A small-molecule ligand and the protein it binds are described below.
Small molecule (SMILES): CC[C@H](C)[C@H](NC(=O)[C@@H](N)CCCCN)C(=O)N[C@@H](CC(C)C)C(=O)N[C@@H](Cc1cnc[nH]1)C(=O)N[C@@H](CCCN=C(N)N)C(=O)N[C@@H](CC(C)C)C(=O)N[C@@H](CC(C)C)C(=O)N[C@@H](CCC(N)=O)C(=O)N[C@@H](C)C=O

Binding-site contacts:
Ligand atom CB contacts residue GLU245 of chain 1.B at 3.8 Å.
Ligand atom C contacts residue GLU245 of chain 1.B at 3.4 Å.
Ligand atom CG contacts residue GLN78 of chain 1.B at 4.0 Å.
Ligand atom CD2 contacts residue GLN78 of chain 1.B at 3.4 Å.
Ligand atom NZ contacts residue VAL79 of chain 1.B at 3.8 Å.
Ligand atom CD2 contacts residue LEU75 of chain 1.B at 3.4 Å (hydrophobic).
Ligand atom CD1 contacts residue VAL79 of chain 1.B at 3.7 Å (hydrophobic).
Ligand atom CG1 contacts residue GLU245 of chain 1.B at 3.7 Å.
Ligand atom O contacts residue ILE61 of chain 1.B at 4.0 Å.
Ligand atom CD1 contacts residue GLU245 of chain 1.B at 3.6 Å.
Ligand atom CD2 contacts residue PHE70 of chain 1.B at 4.0 Å (hydrophobic).
Ligand atom CE contacts residue GLU83 of chain 1.B at 3.4 Å.
Ligand atom N contacts residue GLU245 of chain 1.B at 2.6 Å (salt-bridge).
Ligand atom CD1 contacts residue LEU242 of chain 1.B at 4.0 Å (hydrophobic).
Ligand atom CD2 contacts residue VAL79 of chain 1.B at 3.6 Å (hydrophobic).
Ligand atom CD contacts residue GLU83 of chain 1.B at 3.6 Å.
Ligand atom NE2 contacts residue LEU75 of chain 1.B at 3.1 Å.
Ligand atom CD1 contacts residue ILE61 of chain 1.B at 3.4 Å (hydrophobic).
Ligand atom CB contacts residue ILE61 of chain 1.B at 4.0 Å (hydrophobic).
Ligand atom CG contacts residue LEU75 of chain 1.B at 3.8 Å (hydrophobic).
Ligand atom NE2 contacts residue LEU75 of chain 1.B at 3.5 Å.
Ligand atom N contacts residue LEU242 of chain 1.B at 4.1 Å.
Ligand atom CA contacts residue LYS65 of chain 1.B at 3.7 Å.
Ligand atom O contacts residue LYS65 of chain 1.B at 3.0 Å (salt-bridge).
Ligand atom C contacts residue LYS65 of chain 1.B at 3.5 Å.
Ligand atom CB contacts residue LEU75 of chain 1.B at 3.7 Å (hydrophobic).
Ligand atom C contacts residue ILE61 of chain 1.B at 4.0 Å (hydrophobic).
Ligand atom CD2 contacts residue GLU83 of chain 1.B at 4.0 Å.
Ligand atom NZ contacts residue GLU83 of chain 1.B at 2.6 Å (salt-bridge).
Ligand atom CD1 contacts residue ASP241 of chain 1.B at 3.8 Å.
Ligand atom CB contacts residue GLU245 of chain 1.B at 3.4 Å.
Ligand atom CA contacts residue GLU245 of chain 1.B at 3.4 Å.
Ligand atom CD1 contacts residue GLN78 of chain 1.B at 3.8 Å.
Ligand atom CD contacts residue VAL79 of chain 1.B at 4.1 Å (hydrophobic).
Ligand atom CD contacts residue LEU75 of chain 1.B at 4.0 Å (hydrophobic).
Ligand atom N contacts residue GLU245 of chain 1.B at 3.9 Å.
Ligand atom CD1 contacts residue LEU75 of chain 1.B at 4.1 Å (hydrophobic).
Ligand atom CA contacts residue GLU245 of chain 1.B at 3.5 Å.
Ligand atom N contacts residue LYS65 of chain 1.B at 4.0 Å.
Ligand atom CD2 contacts residue MET246 of chain 1.B at 3.6 Å (hydrophobic).

Sequence of chain 1.B:
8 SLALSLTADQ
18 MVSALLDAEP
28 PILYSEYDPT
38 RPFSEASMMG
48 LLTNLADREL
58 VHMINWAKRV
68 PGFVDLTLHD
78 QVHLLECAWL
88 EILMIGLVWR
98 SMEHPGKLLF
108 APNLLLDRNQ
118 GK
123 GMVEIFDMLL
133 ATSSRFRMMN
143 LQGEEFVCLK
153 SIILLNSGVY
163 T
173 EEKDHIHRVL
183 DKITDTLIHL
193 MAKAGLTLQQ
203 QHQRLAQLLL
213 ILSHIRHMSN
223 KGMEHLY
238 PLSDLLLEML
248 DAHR